The small molecule below binds the protein below.
Small molecule (SMILES): CC(=O)N[C@@H]1[C@@H](O)[C@H](O)[C@@H](CO)O[C@H]1O

Binding-site contacts:
Ligand atom C7 contacts residue LYS558 of chain 1.A at 4.3 Å.
Ligand atom C5 contacts residue ASN282 of chain 1.B at 3.4 Å.
Ligand atom C6 contacts residue ASN282 of chain 1.B at 4.2 Å.
Ligand atom C2 contacts residue ASN282 of chain 1.B at 2.5 Å.
Ligand atom C8 contacts residue LYS558 of chain 1.A at 3.6 Å.
Ligand atom N2 contacts residue ASN282 of chain 1.B at 3.2 Å (h-bond).
Ligand atom O5 contacts residue ASN282 of chain 1.B at 1.9 Å (h-bond).
Ligand atom C3 contacts residue ASN282 of chain 1.B at 3.7 Å.
Ligand atom C4 contacts residue ASN282 of chain 1.B at 3.9 Å.
Ligand atom C7 contacts residue ASN282 of chain 1.B at 4.1 Å.
Ligand atom C1 contacts residue ASN282 of chain 1.B at 1.4 Å.
Ligand atom O6 contacts residue ASN282 of chain 1.B at 3.9 Å.

Sequence of chain 1.B:
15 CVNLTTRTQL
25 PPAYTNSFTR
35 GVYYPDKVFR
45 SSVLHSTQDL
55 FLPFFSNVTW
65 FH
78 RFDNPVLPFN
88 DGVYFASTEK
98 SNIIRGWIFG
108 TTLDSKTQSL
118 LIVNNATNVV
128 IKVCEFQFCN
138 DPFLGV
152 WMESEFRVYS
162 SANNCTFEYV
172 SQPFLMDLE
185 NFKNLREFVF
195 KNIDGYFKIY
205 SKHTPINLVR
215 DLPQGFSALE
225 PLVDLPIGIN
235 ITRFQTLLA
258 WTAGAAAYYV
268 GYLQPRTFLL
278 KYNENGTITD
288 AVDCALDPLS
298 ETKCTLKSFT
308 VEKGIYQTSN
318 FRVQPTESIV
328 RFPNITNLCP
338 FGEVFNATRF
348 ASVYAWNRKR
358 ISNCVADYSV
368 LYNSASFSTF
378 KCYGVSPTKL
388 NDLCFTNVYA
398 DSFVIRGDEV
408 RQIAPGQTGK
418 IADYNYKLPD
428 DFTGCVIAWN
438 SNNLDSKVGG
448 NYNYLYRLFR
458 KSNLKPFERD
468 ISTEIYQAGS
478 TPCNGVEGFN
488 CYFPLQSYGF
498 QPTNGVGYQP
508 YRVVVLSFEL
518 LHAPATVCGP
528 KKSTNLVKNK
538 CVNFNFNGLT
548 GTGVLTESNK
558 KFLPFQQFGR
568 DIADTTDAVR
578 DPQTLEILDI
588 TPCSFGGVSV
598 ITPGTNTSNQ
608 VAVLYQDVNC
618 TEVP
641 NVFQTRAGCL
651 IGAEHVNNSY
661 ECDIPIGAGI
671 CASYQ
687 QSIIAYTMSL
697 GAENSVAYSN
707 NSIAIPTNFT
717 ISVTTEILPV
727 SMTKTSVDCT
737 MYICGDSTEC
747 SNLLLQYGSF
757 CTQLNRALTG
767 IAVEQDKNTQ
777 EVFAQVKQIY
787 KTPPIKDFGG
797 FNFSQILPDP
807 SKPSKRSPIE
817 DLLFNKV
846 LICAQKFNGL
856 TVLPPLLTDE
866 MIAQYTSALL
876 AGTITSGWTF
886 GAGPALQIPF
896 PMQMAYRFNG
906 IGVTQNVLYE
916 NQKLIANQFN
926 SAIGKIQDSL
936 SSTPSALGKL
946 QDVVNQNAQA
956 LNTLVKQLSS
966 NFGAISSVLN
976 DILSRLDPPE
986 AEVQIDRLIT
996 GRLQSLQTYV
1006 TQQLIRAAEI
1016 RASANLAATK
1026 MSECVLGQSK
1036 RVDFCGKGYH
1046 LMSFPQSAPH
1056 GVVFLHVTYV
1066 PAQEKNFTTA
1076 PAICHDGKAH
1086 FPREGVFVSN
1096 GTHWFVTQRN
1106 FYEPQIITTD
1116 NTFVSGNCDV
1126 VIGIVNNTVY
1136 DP

Sequence of chain 1.A:
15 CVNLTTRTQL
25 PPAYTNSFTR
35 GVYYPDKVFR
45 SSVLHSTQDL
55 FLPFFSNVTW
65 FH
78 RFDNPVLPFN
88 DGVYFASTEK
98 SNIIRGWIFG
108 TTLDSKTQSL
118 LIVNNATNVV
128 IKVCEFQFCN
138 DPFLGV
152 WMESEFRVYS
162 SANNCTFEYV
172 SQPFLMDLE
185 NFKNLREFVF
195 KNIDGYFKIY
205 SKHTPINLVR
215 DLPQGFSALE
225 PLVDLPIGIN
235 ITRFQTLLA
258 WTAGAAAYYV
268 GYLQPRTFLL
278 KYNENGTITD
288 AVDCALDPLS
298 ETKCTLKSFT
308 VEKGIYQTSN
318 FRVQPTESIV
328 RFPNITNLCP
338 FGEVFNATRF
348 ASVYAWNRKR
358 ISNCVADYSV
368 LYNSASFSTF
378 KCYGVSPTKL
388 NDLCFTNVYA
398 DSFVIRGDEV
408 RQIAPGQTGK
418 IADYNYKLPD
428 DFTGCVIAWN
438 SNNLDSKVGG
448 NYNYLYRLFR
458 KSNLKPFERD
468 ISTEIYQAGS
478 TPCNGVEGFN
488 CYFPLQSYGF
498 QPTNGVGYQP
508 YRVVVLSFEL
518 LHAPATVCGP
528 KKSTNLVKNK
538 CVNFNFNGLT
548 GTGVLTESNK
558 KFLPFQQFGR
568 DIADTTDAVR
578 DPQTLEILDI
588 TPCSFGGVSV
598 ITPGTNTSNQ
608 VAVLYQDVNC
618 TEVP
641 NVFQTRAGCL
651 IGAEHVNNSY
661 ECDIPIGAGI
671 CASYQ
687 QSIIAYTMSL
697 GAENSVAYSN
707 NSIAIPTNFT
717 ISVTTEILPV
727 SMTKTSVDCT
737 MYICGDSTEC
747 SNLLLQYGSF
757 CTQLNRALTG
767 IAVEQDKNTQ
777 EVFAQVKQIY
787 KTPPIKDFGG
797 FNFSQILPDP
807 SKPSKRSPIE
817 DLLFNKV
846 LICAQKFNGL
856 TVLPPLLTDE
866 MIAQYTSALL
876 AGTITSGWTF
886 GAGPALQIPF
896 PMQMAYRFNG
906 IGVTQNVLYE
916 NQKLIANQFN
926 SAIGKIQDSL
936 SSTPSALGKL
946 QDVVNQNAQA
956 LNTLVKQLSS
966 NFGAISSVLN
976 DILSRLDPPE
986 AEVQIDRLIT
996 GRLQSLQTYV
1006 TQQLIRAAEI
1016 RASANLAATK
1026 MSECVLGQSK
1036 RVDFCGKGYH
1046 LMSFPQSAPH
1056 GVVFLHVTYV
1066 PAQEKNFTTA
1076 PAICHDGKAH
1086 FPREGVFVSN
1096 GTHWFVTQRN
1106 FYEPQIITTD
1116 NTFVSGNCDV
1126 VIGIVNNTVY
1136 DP